Binding-site contacts:
Ligand atom C6 contacts residue GLN801 of chain 1.C at 3.3 Å.
Ligand atom C5 contacts residue SER800 of chain 1.C at 3.5 Å.
Ligand atom C2 contacts residue ASN798 of chain 1.C at 2.5 Å.
Ligand atom C1 contacts residue SER800 of chain 1.C at 3.3 Å.
Ligand atom O6 contacts residue GLN801 of chain 1.C at 4.3 Å.
Ligand atom C8 contacts residue ASN798 of chain 1.C at 4.4 Å.
Ligand atom C1 contacts residue ASN798 of chain 1.C at 1.4 Å.
Ligand atom O5 contacts residue SER800 of chain 1.C at 3.4 Å (h-bond).
Ligand atom O5 contacts residue ASN798 of chain 1.C at 2.4 Å (h-bond).
Ligand atom O7 contacts residue ASN798 of chain 1.C at 4.5 Å.
Ligand atom C6 contacts residue SER800 of chain 1.C at 4.3 Å.
Ligand atom C5 contacts residue GLN801 of chain 1.C at 3.7 Å.
Ligand atom C4 contacts residue ASN798 of chain 1.C at 4.2 Å.
Ligand atom N2 contacts residue ASN798 of chain 1.C at 2.9 Å (h-bond).
Ligand atom C2 contacts residue SER800 of chain 1.C at 4.4 Å.
Ligand atom C3 contacts residue ASN798 of chain 1.C at 3.8 Å.
Ligand atom O5 contacts residue GLN801 of chain 1.C at 4.0 Å.
Ligand atom C5 contacts residue ASN798 of chain 1.C at 3.7 Å.
Ligand atom C7 contacts residue ASN798 of chain 1.C at 3.9 Å.

Sequence of chain 1.C:
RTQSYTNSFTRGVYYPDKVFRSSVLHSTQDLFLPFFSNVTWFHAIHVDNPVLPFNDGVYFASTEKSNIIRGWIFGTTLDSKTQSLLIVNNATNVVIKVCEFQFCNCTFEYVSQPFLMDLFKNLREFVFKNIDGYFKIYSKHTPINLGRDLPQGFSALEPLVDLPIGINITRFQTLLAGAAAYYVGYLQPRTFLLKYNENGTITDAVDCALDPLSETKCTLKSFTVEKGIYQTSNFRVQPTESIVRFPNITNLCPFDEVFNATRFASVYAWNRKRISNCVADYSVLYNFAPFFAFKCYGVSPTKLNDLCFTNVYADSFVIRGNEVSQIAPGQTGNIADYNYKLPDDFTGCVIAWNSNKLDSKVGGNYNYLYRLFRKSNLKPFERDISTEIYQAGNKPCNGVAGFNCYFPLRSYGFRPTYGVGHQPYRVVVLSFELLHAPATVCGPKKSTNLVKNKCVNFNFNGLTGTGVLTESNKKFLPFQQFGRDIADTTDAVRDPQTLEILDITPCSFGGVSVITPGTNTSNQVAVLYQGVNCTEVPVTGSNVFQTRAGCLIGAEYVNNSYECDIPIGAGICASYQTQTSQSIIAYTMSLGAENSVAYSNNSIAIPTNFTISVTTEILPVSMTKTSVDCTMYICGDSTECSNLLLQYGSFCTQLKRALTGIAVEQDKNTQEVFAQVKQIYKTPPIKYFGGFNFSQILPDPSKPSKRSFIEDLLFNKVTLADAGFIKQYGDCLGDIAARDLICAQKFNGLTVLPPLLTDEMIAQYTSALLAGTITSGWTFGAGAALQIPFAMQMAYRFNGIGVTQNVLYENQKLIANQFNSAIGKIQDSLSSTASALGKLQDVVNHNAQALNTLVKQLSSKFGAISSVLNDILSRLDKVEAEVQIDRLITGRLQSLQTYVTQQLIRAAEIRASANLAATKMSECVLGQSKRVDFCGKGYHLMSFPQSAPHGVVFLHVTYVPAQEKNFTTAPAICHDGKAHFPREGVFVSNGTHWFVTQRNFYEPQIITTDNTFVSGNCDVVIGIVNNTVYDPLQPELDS

The small molecule below binds the protein below.
Small molecule (SMILES): CC(=O)N[C@H]1[C@H](O[C@H]2[C@H](O)[C@@H](NC(C)=O)CO[C@@H]2CO)O[C@H](CO)[C@@H](O)[C@@H]1O